Sequence of chain 1.B:
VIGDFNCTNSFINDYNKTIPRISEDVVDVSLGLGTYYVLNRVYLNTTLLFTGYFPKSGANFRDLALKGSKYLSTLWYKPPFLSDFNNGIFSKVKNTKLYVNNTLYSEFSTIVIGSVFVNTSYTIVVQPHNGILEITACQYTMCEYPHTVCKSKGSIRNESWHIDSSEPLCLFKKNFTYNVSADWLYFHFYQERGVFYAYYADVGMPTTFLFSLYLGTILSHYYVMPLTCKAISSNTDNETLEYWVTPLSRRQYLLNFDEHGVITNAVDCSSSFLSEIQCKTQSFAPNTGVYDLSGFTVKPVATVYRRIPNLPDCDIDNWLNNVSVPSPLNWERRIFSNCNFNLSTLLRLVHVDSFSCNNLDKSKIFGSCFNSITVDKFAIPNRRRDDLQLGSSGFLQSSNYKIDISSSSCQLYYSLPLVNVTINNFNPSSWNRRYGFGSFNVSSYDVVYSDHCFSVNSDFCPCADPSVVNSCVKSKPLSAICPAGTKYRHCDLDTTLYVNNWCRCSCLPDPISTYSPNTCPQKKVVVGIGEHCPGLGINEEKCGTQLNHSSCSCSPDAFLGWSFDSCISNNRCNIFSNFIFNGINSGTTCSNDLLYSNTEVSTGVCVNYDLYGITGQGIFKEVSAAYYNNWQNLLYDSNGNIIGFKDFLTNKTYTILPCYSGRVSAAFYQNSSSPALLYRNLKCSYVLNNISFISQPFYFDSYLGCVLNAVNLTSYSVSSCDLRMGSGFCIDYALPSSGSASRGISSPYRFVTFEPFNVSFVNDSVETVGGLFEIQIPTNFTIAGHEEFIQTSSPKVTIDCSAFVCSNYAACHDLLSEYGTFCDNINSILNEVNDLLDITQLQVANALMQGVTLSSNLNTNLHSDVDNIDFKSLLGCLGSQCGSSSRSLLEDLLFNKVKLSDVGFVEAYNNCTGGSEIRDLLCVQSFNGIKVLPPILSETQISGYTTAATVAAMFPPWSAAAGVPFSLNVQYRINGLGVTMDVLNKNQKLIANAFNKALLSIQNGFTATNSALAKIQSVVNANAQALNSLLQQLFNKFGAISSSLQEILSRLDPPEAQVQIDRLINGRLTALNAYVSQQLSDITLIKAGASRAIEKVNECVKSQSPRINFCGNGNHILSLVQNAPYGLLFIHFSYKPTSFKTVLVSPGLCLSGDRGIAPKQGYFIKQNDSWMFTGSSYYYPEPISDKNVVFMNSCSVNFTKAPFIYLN

Binding-site contacts:
Ligand atom O3 contacts residue VAL618 of chain 1.B at 3.5 Å.
Ligand atom C8 contacts residue GLY617 of chain 1.B at 3.6 Å.
Ligand atom C7 contacts residue VAL618 of chain 1.B at 4.5 Å (hydrophobic).
Ligand atom O7 contacts residue ASN703 of chain 1.B at 3.2 Å (h-bond).
Ligand atom O7 contacts residue VAL618 of chain 1.B at 4.3 Å.
Ligand atom C3 contacts residue ASN703 of chain 1.B at 3.8 Å.
Ligand atom N2 contacts residue GLY617 of chain 1.B at 3.8 Å.
Ligand atom O3 contacts residue GLY617 of chain 1.B at 3.5 Å (h-bond).
Ligand atom C8 contacts residue ILE632 of chain 1.B at 3.8 Å (hydrophobic).
Ligand atom C1 contacts residue ASN703 of chain 1.B at 1.4 Å.
Ligand atom C8 contacts residue TYR699 of chain 1.B at 4.1 Å (hydrophobic).
Ligand atom C2 contacts residue ASN703 of chain 1.B at 2.5 Å.
Ligand atom C5 contacts residue ASN703 of chain 1.B at 3.6 Å.
Ligand atom O5 contacts residue ASN703 of chain 1.B at 2.3 Å (h-bond).
Ligand atom C7 contacts residue ASN703 of chain 1.B at 3.3 Å.
Ligand atom C7 contacts residue GLY617 of chain 1.B at 3.7 Å.
Ligand atom O7 contacts residue GLY617 of chain 1.B at 4.3 Å.
Ligand atom O6 contacts residue ASN702 of chain 1.B at 4.3 Å.
Ligand atom N2 contacts residue ASN703 of chain 1.B at 2.9 Å (h-bond).
Ligand atom C4 contacts residue ASN703 of chain 1.B at 4.2 Å.
Ligand atom O7 contacts residue CYS619 of chain 1.B at 4.3 Å.
Ligand atom O5 contacts residue ASN702 of chain 1.B at 4.2 Å.
Ligand atom C8 contacts residue ASN703 of chain 1.B at 4.5 Å.

A small-molecule ligand and the protein it binds are described below.
Small molecule (SMILES): CC(=O)N[C@@H]1[C@@H](O)[C@H](O)[C@@H](CO)O[C@H]1O